Sequence of chain 4.A:
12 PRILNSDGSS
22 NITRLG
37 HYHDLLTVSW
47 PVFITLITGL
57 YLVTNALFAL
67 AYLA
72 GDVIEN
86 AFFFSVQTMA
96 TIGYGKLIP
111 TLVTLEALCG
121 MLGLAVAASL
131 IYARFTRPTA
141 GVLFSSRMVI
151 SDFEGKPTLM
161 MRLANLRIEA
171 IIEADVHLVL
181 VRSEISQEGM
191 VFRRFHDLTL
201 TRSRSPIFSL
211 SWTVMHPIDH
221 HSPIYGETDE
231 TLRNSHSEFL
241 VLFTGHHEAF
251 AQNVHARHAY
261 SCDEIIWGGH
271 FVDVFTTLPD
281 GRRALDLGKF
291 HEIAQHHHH

Sequence of chain 3.A:
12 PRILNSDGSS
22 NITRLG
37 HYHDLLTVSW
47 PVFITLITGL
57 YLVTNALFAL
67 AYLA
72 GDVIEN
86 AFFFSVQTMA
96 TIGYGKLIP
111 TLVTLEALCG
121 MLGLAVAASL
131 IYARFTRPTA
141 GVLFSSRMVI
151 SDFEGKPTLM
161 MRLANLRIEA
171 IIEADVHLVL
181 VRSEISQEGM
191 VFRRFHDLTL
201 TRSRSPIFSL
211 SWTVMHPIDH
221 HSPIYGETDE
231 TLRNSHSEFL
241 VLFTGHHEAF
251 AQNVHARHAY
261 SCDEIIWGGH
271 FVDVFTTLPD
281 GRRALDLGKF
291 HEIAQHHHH

A protein and the small-molecule ligand that binds it are described below.
Small molecule (SMILES): C[N+](C)(C)CCOP(=O)(O)O

Binding-site contacts:
Ligand atom C3 contacts residue TRP212 of chain 4.A at 4.1 Å (hydrophobic).
Ligand atom C1 contacts residue PHE195 of chain 3.A at 3.3 Å (hydrophobic).
Ligand atom P1 contacts residue SER211 of chain 4.A at 4.5 Å.
Ligand atom C5 contacts residue TRP212 of chain 4.A at 3.9 Å (hydrophobic).
Ligand atom C3 contacts residue SER205 of chain 4.A at 3.3 Å.
Ligand atom O1 contacts residue PHE208 of chain 4.A at 3.6 Å.
Ligand atom N1 contacts residue SER205 of chain 4.A at 4.2 Å.
Ligand atom P1 contacts residue SER209 of chain 4.A at 4.0 Å.
Ligand atom O2 contacts residue ILE207 of chain 4.A at 3.9 Å.
Ligand atom C2 contacts residue SER205 of chain 4.A at 4.3 Å.
Ligand atom C4 contacts residue SER211 of chain 4.A at 3.4 Å.
Ligand atom C5 contacts residue SER205 of chain 4.A at 3.9 Å.
Ligand atom N1 contacts residue TRP212 of chain 4.A at 4.2 Å.
Ligand atom C3 contacts residue ILE207 of chain 4.A at 3.5 Å (hydrophobic).
Ligand atom O1 contacts residue SER209 of chain 4.A at 2.6 Å (h-bond).
Ligand atom O3 contacts residue SER209 of chain 4.A at 3.9 Å.
Ligand atom O1 contacts residue LEU210 of chain 4.A at 2.6 Å (h-bond).
Ligand atom O3 contacts residue LEU210 of chain 4.A at 4.3 Å.
Ligand atom C3 contacts residue PHE208 of chain 4.A at 4.1 Å (hydrophobic).
Ligand atom O4 contacts residue LEU210 of chain 4.A at 4.1 Å.
Ligand atom O1 contacts residue SER211 of chain 4.A at 4.1 Å.
Ligand atom P1 contacts residue LEU210 of chain 4.A at 4.0 Å.
Ligand atom C5 contacts residue ARG202 of chain 4.A at 3.5 Å.
Ligand atom C4 contacts residue TRP212 of chain 4.A at 4.0 Å (hydrophobic).
Ligand atom O2 contacts residue PHE195 of chain 3.A at 4.1 Å.
Ligand atom C2 contacts residue PHE195 of chain 3.A at 3.4 Å (hydrophobic).
Ligand atom O4 contacts residue SER211 of chain 4.A at 3.5 Å (h-bond).
Ligand atom N1 contacts residue SER211 of chain 4.A at 4.3 Å.